Binding-site contacts:
Ligand atom C3 contacts residue ASN110 of chain 1.E at 3.8 Å.
Ligand atom C5 contacts residue ASN110 of chain 1.E at 3.6 Å.
Ligand atom C2 contacts residue ASN110 of chain 1.E at 2.4 Å.
Ligand atom C3 contacts residue HIS114 of chain 1.E at 3.7 Å.
Ligand atom O7 contacts residue SER111 of chain 1.E at 4.5 Å.
Ligand atom N2 contacts residue SER112 of chain 1.E at 2.8 Å (h-bond).
Ligand atom C2 contacts residue SER112 of chain 1.E at 3.3 Å.
Ligand atom O7 contacts residue ASN110 of chain 1.E at 3.7 Å.
Ligand atom C6 contacts residue HIS114 of chain 1.E at 4.2 Å.
Ligand atom C5 contacts residue SER112 of chain 1.E at 4.4 Å.
Ligand atom C3 contacts residue SER112 of chain 1.E at 3.6 Å.
Ligand atom C8 contacts residue SER111 of chain 1.E at 3.0 Å.
Ligand atom C1 contacts residue ASN110 of chain 1.E at 1.4 Å.
Ligand atom C7 contacts residue SER111 of chain 1.E at 3.9 Å.
Ligand atom O7 contacts residue HIS114 of chain 1.E at 4.2 Å.
Ligand atom N2 contacts residue ASN110 of chain 1.E at 2.9 Å (h-bond).
Ligand atom C7 contacts residue ASN110 of chain 1.E at 3.5 Å.
Ligand atom O4 contacts residue HIS114 of chain 1.E at 3.9 Å.
Ligand atom C5 contacts residue HIS114 of chain 1.E at 3.2 Å.
Ligand atom C7 contacts residue SER112 of chain 1.E at 3.9 Å.
Ligand atom O5 contacts residue SER112 of chain 1.E at 4.2 Å.
Ligand atom O5 contacts residue HIS114 of chain 1.E at 3.8 Å.
Ligand atom C4 contacts residue ASN110 of chain 1.E at 4.2 Å.
Ligand atom O5 contacts residue ASN110 of chain 1.E at 2.3 Å (h-bond).
Ligand atom C6 contacts residue LYS191 of chain 1.D at 4.5 Å.
Ligand atom C7 contacts residue HIS114 of chain 1.E at 4.5 Å.
Ligand atom C1 contacts residue HIS114 of chain 1.E at 3.6 Å.
Ligand atom C8 contacts residue SER112 of chain 1.E at 3.8 Å.
Ligand atom C1 contacts residue SER112 of chain 1.E at 3.0 Å.
Ligand atom C4 contacts residue HIS114 of chain 1.E at 3.8 Å.
Ligand atom C2 contacts residue HIS114 of chain 1.E at 4.2 Å.

The protein below binds the small molecule below.
Small molecule (SMILES): CC(=O)N[C@H]1[C@H](O[C@H]2[C@H](O)[C@@H](NC(C)=O)CO[C@@H]2CO)O[C@H](CO)[C@@H](O)[C@@H]1O

Sequence of chain 1.D:
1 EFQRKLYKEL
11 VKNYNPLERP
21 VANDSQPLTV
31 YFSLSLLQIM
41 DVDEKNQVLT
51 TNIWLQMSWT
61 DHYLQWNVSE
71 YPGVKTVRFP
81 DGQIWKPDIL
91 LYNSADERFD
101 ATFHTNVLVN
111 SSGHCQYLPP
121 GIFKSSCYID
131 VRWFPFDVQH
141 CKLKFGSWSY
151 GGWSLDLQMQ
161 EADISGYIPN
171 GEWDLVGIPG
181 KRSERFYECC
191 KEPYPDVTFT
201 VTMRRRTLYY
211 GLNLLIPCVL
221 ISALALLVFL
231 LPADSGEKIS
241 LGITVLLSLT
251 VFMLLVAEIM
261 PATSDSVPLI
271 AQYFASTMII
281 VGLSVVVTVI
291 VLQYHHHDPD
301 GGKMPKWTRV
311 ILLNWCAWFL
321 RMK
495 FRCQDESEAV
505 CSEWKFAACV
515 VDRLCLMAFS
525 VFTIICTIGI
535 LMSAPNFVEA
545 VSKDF

Sequence of chain 1.E:
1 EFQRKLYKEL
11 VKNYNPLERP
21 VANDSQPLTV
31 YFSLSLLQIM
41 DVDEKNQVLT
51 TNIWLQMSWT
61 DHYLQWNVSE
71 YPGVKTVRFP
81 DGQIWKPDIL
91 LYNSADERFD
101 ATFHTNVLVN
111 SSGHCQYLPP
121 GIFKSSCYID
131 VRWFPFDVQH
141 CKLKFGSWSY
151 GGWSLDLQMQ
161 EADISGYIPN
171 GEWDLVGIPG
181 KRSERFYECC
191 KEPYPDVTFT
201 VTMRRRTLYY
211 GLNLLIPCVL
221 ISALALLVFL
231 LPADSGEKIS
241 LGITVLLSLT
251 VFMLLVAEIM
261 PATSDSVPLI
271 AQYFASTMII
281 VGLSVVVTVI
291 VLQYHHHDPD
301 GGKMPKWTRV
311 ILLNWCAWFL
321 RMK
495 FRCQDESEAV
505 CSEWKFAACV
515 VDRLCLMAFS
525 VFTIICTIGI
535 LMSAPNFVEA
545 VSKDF